Binding-site contacts:
Ligand atom O7 contacts residue ASN59 of chain 1.A at 3.7 Å.
Ligand atom C1 contacts residue SER61 of chain 1.A at 3.5 Å.
Ligand atom C6 contacts residue THR62 of chain 1.A at 4.0 Å.
Ligand atom C5 contacts residue ASN59 of chain 1.A at 3.7 Å.
Ligand atom C4 contacts residue ASN59 of chain 1.A at 4.2 Å.
Ligand atom C1 contacts residue ASN59 of chain 1.A at 1.5 Å.
Ligand atom N2 contacts residue ASN59 of chain 1.A at 2.9 Å (h-bond).
Ligand atom C3 contacts residue ASN59 of chain 1.A at 3.8 Å.
Ligand atom C2 contacts residue ASN59 of chain 1.A at 2.5 Å.
Ligand atom C7 contacts residue ASN59 of chain 1.A at 3.7 Å.
Ligand atom C5 contacts residue SER61 of chain 1.A at 3.8 Å.
Ligand atom C5 contacts residue THR62 of chain 1.A at 4.3 Å.
Ligand atom O5 contacts residue ASN59 of chain 1.A at 2.4 Å (h-bond).
Ligand atom O5 contacts residue SER61 of chain 1.A at 3.8 Å.

Sequence of chain 1.A:
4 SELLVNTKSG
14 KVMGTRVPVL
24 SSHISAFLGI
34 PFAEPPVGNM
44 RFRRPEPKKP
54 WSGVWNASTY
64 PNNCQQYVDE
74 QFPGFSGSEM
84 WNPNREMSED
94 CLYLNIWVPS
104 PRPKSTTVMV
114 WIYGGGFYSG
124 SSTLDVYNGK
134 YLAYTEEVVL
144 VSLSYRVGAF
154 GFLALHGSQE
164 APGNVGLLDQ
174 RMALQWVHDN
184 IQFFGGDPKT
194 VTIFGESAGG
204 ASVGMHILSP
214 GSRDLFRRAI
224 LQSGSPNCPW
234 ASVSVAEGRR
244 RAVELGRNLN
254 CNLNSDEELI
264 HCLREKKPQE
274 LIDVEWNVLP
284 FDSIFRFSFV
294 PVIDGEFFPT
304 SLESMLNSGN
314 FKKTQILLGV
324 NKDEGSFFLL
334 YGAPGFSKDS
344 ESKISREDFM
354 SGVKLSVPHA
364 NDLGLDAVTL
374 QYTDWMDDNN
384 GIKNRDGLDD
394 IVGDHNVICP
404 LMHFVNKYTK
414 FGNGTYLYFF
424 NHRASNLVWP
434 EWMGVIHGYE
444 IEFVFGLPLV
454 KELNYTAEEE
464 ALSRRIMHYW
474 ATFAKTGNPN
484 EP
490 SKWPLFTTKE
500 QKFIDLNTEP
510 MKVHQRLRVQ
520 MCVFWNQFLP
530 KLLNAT

This small molecule binds to this protein.
Small molecule (SMILES): CC(=O)N[C@@H]1[C@@H](O)[C@H](O)[C@@H](CO)O[C@H]1O